Sequence of chain 1.E:
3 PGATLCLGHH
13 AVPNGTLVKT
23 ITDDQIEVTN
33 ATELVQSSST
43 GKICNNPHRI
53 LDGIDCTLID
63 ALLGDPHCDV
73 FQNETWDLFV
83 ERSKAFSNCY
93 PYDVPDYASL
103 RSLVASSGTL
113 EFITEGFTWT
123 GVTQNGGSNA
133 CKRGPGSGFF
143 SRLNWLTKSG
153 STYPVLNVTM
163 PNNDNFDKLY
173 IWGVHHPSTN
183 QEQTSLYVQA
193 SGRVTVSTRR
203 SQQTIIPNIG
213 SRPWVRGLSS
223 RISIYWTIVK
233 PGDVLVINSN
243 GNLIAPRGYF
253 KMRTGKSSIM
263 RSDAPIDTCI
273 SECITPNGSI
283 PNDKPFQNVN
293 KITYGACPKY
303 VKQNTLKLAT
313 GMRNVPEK

Sequence of chain 1.D:
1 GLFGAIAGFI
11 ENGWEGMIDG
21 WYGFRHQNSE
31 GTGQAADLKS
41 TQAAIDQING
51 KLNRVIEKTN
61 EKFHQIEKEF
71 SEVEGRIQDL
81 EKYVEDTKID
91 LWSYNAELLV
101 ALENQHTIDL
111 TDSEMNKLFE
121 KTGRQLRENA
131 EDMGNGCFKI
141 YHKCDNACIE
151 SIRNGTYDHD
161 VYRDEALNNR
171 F

Binding-site contacts:
Ligand atom C20 contacts residue ILE23 of chain 1.E at 3.9 Å (hydrophobic).
Ligand atom C33 contacts residue ASP90 of chain 1.F at 3.7 Å.
Ligand atom C33 contacts residue LYS301 of chain 1.C at 3.7 Å.
Ligand atom C11 contacts residue LYS58 of chain 1.D at 3.9 Å.
Ligand atom C13 contacts residue VAL55 of chain 1.D at 3.6 Å (hydrophobic).
Ligand atom BR5 contacts residue GLU97 of chain 1.F at 3.2 Å.
Ligand atom O30 contacts residue TRP92 of chain 1.D at 3.9 Å.
Ligand atom C26 contacts residue TYR94 of chain 1.F at 3.5 Å (hydrophobic).
Ligand atom C9 contacts residue LYS58 of chain 1.D at 3.7 Å.
Ligand atom O35 contacts residue GLN305 of chain 1.E at 3.8 Å.
Ligand atom C9 contacts residue GLU97 of chain 1.F at 3.8 Å.
Ligand atom C34 contacts residue LYS58 of chain 1.D at 3.7 Å.
Ligand atom C29 contacts residue THR59 of chain 1.D at 3.6 Å.
Ligand atom C15 contacts residue ILE23 of chain 1.E at 3.8 Å (hydrophobic).
Ligand atom C3 contacts residue LYS58 of chain 1.D at 3.9 Å.
Ligand atom C34 contacts residue LYS304 of chain 1.E at 3.4 Å.
Ligand atom O27 contacts residue THR59 of chain 1.D at 3.4 Å (h-bond).
Ligand atom C20 contacts residue ARG54 of chain 1.D at 3.9 Å.
Ligand atom C28 contacts residue THR59 of chain 1.D at 3.6 Å.
Ligand atom C19 contacts residue ARG54 of chain 1.D at 3.8 Å.
Ligand atom S14 contacts residue TYR94 of chain 1.F at 3.8 Å.
Ligand atom C10 contacts residue LYS58 of chain 1.D at 3.9 Å.
Ligand atom C12 contacts residue ARG54 of chain 1.D at 3.5 Å.
Ligand atom C16 contacts residue ARG54 of chain 1.D at 3.8 Å.
Ligand atom C28 contacts residue TYR94 of chain 1.F at 3.8 Å (hydrophobic).
Ligand atom C4 contacts residue LYS58 of chain 1.D at 3.9 Å.
Ligand atom C15 contacts residue ALA101 of chain 1.F at 3.7 Å (hydrophobic).
Ligand atom O30 contacts residue TYR94 of chain 1.F at 3.1 Å.
Ligand atom C29 contacts residue PHE288 of chain 1.C at 3.7 Å (hydrophobic).
Ligand atom C15 contacts residue ARG54 of chain 1.D at 3.3 Å.
Ligand atom C16 contacts residue GLU97 of chain 1.F at 3.9 Å.
Ligand atom C12 contacts residue GLU57 of chain 1.D at 3.1 Å.
Ligand atom C26 contacts residue LYS58 of chain 1.D at 3.8 Å.
Ligand atom C13 contacts residue ARG54 of chain 1.D at 3.4 Å.
Ligand atom BR5 contacts residue GLN305 of chain 1.E at 3.4 Å.
Ligand atom C29 contacts residue PRO287 of chain 1.C at 3.9 Å (hydrophobic).
Ligand atom C4 contacts residue GLU97 of chain 1.F at 3.4 Å.
Ligand atom N32 contacts residue LYS58 of chain 1.D at 3.2 Å (salt-bridge).
Ligand atom C3 contacts residue GLU97 of chain 1.F at 3.8 Å.
Ligand atom O35 contacts residue SER93 of chain 1.F at 3.6 Å.

Sequence of chain 1.C:
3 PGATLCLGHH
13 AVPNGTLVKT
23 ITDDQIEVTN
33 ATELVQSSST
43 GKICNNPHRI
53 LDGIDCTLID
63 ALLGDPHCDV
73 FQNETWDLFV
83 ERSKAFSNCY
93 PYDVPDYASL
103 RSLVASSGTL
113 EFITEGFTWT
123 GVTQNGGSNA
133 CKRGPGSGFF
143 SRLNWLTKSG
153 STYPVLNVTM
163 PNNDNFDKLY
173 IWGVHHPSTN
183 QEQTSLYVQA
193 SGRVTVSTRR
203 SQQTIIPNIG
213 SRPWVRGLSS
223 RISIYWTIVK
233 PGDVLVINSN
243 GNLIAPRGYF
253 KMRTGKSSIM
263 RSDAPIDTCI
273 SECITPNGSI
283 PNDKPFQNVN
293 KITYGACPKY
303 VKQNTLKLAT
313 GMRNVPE

Sequence of chain 1.F:
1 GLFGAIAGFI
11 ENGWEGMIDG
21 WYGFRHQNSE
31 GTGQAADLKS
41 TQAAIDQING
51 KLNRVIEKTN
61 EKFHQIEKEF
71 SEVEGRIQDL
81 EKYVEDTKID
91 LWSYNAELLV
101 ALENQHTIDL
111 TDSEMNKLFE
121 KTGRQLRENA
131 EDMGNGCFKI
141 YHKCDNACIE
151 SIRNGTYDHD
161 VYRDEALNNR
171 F

The protein below binds the small molecule below.
Small molecule (SMILES): CCOC(=O)c1c(CSc2ccccc2)n(C)c2cc(Br)c(O)c(CN(C)C)c12